Binding-site contacts:
Ligand atom N2 contacts residue ALA713 of chain 1.C at 4.1 Å.
Ligand atom O7 contacts residue LYS1073 of chain 1.C at 3.5 Å.
Ligand atom O4 contacts residue ALA706 of chain 1.C at 3.5 Å.
Ligand atom C3 contacts residue ALA706 of chain 1.C at 3.8 Å (hydrophobic).
Ligand atom O3 contacts residue SER704 of chain 1.C at 3.0 Å (h-bond).
Ligand atom C7 contacts residue GLU1072 of chain 1.C at 3.9 Å.
Ligand atom C4 contacts residue ASN703 of chain 1.C at 3.8 Å.
Ligand atom O7 contacts residue ASN1074 of chain 1.C at 3.5 Å (h-bond).
Ligand atom O7 contacts residue ALA713 of chain 1.C at 2.5 Å.
Ligand atom C2 contacts residue GLN895 of chain 1.B at 4.2 Å.
Ligand atom C3 contacts residue SER704 of chain 1.C at 3.9 Å.
Ligand atom C7 contacts residue ALA706 of chain 1.C at 4.2 Å (hydrophobic).
Ligand atom C2 contacts residue SER704 of chain 1.C at 3.6 Å.
Ligand atom O7 contacts residue ALA706 of chain 1.C at 3.7 Å.
Ligand atom O4 contacts residue ASN703 of chain 1.C at 3.7 Å.
Ligand atom N2 contacts residue GLN895 of chain 1.B at 3.2 Å (h-bond).
Ligand atom C4 contacts residue SER704 of chain 1.C at 3.8 Å.
Ligand atom C7 contacts residue GLN895 of chain 1.B at 3.9 Å.
Ligand atom C8 contacts residue GLU1072 of chain 1.C at 3.5 Å.
Ligand atom C8 contacts residue ASN1074 of chain 1.C at 3.9 Å.
Ligand atom C7 contacts residue LYS1073 of chain 1.C at 4.2 Å.
Ligand atom C7 contacts residue ASN1074 of chain 1.C at 3.4 Å.
Ligand atom C1 contacts residue ASN1074 of chain 1.C at 1.4 Å.
Ligand atom C6 contacts residue ASN703 of chain 1.C at 3.4 Å.
Ligand atom O6 contacts residue ASN703 of chain 1.C at 2.6 Å (h-bond).
Ligand atom O5 contacts residue ASN1074 of chain 1.C at 2.4 Å (h-bond).
Ligand atom C3 contacts residue GLN895 of chain 1.B at 4.2 Å.
Ligand atom C7 contacts residue ALA713 of chain 1.C at 3.6 Å (hydrophobic).
Ligand atom C2 contacts residue ASN1074 of chain 1.C at 2.5 Å.
Ligand atom C4 contacts residue ALA706 of chain 1.C at 4.0 Å (hydrophobic).
Ligand atom C5 contacts residue ASN703 of chain 1.C at 4.2 Å.
Ligand atom N2 contacts residue ASN1074 of chain 1.C at 3.0 Å (h-bond).
Ligand atom C3 contacts residue ASN1074 of chain 1.C at 3.8 Å.
Ligand atom O7 contacts residue SER704 of chain 1.C at 3.3 Å (h-bond).
Ligand atom C7 contacts residue SER704 of chain 1.C at 4.2 Å.
Ligand atom C5 contacts residue ALA706 of chain 1.C at 3.9 Å (hydrophobic).
Ligand atom C5 contacts residue ASN1074 of chain 1.C at 3.6 Å.
Ligand atom O7 contacts residue VAL705 of chain 1.C at 4.1 Å.
Ligand atom O7 contacts residue GLN895 of chain 1.B at 3.8 Å.
Ligand atom O7 contacts residue GLU1072 of chain 1.C at 3.7 Å.

The small molecule below binds the protein below.
Small molecule (SMILES): CC(=O)N[C@H]1[C@H](O[C@H]2[C@H](O)[C@@H](NC(C)=O)CO[C@@H]2CO)O[C@H](CO)[C@@H](O)[C@@H]1O

Sequence of chain 1.B:
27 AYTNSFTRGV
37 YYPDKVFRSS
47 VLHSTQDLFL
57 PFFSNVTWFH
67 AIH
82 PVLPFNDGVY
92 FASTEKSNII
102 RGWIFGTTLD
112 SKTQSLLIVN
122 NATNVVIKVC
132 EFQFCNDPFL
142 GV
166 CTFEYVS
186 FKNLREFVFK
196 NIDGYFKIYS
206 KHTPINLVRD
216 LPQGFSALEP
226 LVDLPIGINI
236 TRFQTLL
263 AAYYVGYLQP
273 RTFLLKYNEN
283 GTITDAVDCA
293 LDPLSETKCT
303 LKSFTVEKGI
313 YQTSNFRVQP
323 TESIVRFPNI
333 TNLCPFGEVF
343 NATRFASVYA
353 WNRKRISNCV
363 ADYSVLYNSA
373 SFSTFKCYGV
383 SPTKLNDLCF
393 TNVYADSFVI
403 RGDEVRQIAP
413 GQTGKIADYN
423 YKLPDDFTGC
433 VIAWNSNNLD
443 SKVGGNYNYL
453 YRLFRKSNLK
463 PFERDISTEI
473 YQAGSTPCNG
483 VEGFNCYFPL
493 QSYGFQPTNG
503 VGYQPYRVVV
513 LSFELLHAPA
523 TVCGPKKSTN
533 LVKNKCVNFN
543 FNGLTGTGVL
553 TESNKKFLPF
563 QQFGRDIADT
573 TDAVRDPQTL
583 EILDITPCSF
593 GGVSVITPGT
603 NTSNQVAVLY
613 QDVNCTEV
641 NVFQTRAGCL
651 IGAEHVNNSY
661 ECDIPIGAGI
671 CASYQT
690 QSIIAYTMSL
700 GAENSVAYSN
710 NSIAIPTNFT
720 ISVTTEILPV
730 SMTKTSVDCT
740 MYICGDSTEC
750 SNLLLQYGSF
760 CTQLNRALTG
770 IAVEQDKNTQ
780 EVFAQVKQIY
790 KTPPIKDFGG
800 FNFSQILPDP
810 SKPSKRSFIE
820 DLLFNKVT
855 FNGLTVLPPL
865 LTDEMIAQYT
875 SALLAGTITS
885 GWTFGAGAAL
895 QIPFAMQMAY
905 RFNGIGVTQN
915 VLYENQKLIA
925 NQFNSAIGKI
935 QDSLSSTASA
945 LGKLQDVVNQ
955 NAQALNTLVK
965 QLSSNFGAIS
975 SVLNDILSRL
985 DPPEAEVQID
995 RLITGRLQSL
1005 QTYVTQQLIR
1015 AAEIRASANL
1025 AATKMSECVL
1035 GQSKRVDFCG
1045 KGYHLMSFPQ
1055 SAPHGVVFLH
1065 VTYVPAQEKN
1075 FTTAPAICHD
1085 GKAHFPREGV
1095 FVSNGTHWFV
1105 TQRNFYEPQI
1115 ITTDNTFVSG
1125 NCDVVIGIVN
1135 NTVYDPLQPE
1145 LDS

Sequence of chain 1.C:
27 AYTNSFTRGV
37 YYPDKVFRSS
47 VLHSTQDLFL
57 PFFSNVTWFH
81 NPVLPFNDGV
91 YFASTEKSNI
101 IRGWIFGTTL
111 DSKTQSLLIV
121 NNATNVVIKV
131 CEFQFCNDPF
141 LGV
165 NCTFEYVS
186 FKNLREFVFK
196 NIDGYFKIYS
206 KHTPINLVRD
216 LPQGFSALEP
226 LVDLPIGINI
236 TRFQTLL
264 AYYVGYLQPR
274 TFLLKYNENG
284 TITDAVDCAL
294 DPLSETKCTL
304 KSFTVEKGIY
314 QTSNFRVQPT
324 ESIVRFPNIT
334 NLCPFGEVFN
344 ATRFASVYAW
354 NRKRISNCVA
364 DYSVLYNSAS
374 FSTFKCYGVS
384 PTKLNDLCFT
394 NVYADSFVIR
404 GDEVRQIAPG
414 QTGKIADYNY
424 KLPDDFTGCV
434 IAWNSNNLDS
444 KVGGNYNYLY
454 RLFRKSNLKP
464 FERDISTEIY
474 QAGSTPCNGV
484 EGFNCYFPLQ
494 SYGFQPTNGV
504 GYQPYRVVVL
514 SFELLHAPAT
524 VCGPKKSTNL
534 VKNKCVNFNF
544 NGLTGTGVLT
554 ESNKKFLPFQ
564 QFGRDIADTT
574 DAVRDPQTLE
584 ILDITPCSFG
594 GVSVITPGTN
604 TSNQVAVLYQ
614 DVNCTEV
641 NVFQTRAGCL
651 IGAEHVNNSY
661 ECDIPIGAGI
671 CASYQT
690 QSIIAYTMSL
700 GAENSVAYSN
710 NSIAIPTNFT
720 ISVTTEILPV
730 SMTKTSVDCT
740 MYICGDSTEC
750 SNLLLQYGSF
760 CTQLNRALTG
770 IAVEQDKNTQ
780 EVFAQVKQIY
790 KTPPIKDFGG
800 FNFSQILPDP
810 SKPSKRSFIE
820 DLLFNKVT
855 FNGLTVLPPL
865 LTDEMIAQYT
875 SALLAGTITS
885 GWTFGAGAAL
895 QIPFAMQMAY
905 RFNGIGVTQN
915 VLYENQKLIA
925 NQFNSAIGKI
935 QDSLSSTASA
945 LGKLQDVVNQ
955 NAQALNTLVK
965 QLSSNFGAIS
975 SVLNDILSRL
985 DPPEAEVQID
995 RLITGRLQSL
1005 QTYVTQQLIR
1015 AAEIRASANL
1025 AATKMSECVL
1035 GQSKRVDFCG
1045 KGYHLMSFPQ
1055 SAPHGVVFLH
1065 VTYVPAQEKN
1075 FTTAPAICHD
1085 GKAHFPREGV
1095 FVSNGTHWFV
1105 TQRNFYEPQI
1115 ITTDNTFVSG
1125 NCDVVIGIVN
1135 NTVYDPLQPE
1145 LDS